A protein and the small-molecule ligand that binds it are described below.
Small molecule (SMILES): COC1=C(OC)C(=O)C(C)=CC1=O

Sequence of chain 1.F:
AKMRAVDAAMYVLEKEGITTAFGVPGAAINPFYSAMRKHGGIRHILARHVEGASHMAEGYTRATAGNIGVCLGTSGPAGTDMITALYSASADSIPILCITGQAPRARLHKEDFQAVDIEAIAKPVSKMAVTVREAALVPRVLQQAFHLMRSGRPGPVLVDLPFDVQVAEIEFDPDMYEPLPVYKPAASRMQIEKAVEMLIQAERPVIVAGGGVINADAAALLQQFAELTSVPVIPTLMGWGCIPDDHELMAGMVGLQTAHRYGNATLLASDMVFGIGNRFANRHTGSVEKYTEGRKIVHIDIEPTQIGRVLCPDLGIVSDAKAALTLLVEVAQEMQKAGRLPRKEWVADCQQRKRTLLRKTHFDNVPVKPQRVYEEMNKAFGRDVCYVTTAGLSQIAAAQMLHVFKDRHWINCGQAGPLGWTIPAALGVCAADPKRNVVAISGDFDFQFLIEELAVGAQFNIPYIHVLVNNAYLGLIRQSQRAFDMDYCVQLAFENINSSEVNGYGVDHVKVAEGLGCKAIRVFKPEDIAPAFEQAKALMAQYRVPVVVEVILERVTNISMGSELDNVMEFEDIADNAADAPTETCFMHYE

Binding-site contacts:
Ligand atom CM5 contacts residue FMT1 of chain 1.XC at 3.8 Å.
Ligand atom CM3 contacts residue GLN376 of chain 1.F at 4.2 Å.
Ligand atom CM3 contacts residue GLU272 of chain 1.F at 3.4 Å.
Ligand atom CM5 contacts residue CYS611 of chain 1.F at 3.0 Å (hydrophobic).
Ligand atom CM5 contacts residue ARG380 of chain 1.F at 3.7 Å.
Ligand atom C2 contacts residue FMT1 of chain 1.XC at 4.5 Å.
Ligand atom C5 contacts residue FMT1 of chain 1.XC at 3.8 Å.
Ligand atom C4 contacts residue FMT1 of chain 1.XC at 3.9 Å.
Ligand atom C4 contacts residue ARG380 of chain 1.F at 4.2 Å.
Ligand atom C4 contacts residue GLN376 of chain 1.F at 4.4 Å.
Ligand atom O3 contacts residue GLN376 of chain 1.F at 4.3 Å.
Ligand atom O4 contacts residue ARG380 of chain 1.F at 4.4 Å.
Ligand atom C1 contacts residue CYS611 of chain 1.F at 2.8 Å (hydrophobic).
Ligand atom C3 contacts residue FMT1 of chain 1.XC at 4.5 Å.
Ligand atom C6 contacts residue CYS611 of chain 1.F at 1.7 Å (hydrophobic).
Ligand atom C6 contacts residue ARG380 of chain 1.F at 4.2 Å.
Ligand atom C1 contacts residue FMT1 of chain 1.XC at 4.5 Å.
Ligand atom C4 contacts residue CYS611 of chain 1.F at 4.0 Å (hydrophobic).
Ligand atom C2 contacts residue CYS611 of chain 1.F at 4.2 Å (hydrophobic).
Ligand atom C5 contacts residue ARG380 of chain 1.F at 3.8 Å.
Ligand atom C5 contacts residue CYS611 of chain 1.F at 2.6 Å (hydrophobic).
Ligand atom O4 contacts residue FMT1 of chain 1.XC at 4.0 Å.
Ligand atom CM5 contacts residue GLN376 of chain 1.F at 3.6 Å.
Ligand atom O1 contacts residue CYS611 of chain 1.F at 2.6 Å (h-bond).
Ligand atom C6 contacts residue FMT1 of chain 1.XC at 4.4 Å.
Ligand atom O4 contacts residue GLN376 of chain 1.F at 3.2 Å.